Sequence of chain 1.B:
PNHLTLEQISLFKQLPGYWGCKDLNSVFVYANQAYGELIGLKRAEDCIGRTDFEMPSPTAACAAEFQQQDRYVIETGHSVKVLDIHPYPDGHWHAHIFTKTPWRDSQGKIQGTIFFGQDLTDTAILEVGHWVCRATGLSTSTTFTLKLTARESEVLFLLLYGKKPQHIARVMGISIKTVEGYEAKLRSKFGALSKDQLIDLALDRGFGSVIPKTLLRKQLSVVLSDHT

Binding-site contacts:
Ligand atom CAE contacts residue PHE100 of chain 1.B at 4.5 Å (hydrophobic).
Ligand atom CAF contacts residue LYS24 of chain 1.B at 4.3 Å.
Ligand atom NAD contacts residue TYR37 of chain 1.B at 2.9 Å (h-bond).
Ligand atom OAI contacts residue ASP72 of chain 1.B at 4.5 Å.
Ligand atom CAG contacts residue PHE100 of chain 1.B at 3.6 Å (hydrophobic).
Ligand atom NAA contacts residue PHE68 of chain 1.B at 3.4 Å.
Ligand atom CAF contacts residue LYS102 of chain 1.B at 3.7 Å.
Ligand atom CAH contacts residue LYS24 of chain 1.B at 3.6 Å.
Ligand atom CAE contacts residue TYR37 of chain 1.B at 3.4 Å (hydrophobic).
Ligand atom NAD contacts residue PHE100 of chain 1.B at 4.1 Å.
Ligand atom NAD contacts residue ASP54 of chain 1.B at 4.4 Å.
Ligand atom NAA contacts residue LYS102 of chain 1.B at 3.9 Å.
Ligand atom CAG contacts residue TYR37 of chain 1.B at 4.3 Å (hydrophobic).
Ligand atom CAE contacts residue ASP54 of chain 1.B at 3.9 Å.
Ligand atom OAI contacts residue LYS102 of chain 1.B at 2.6 Å (salt-bridge).
Ligand atom NAA contacts residue PHE100 of chain 1.B at 4.4 Å.
Ligand atom OAI contacts residue PHE68 of chain 1.B at 3.7 Å.
Ligand atom CAC contacts residue PHE68 of chain 1.B at 3.7 Å (hydrophobic).
Ligand atom CAG contacts residue THR61 of chain 1.B at 4.4 Å.
Ligand atom CAH contacts residue ASP54 of chain 1.B at 3.3 Å.
Ligand atom CAH contacts residue PHE117 of chain 1.B at 4.3 Å (hydrophobic).
Ligand atom CAB contacts residue ASP86 of chain 1.B at 3.7 Å.
Ligand atom CAB contacts residue PHE68 of chain 1.B at 3.3 Å (hydrophobic).
Ligand atom NAA contacts residue ASP86 of chain 1.B at 4.1 Å.
Ligand atom CAH contacts residue TYR37 of chain 1.B at 3.1 Å (hydrophobic).
Ligand atom OAI contacts residue ASP54 of chain 1.B at 4.4 Å.
Ligand atom CAG contacts residue TYR90 of chain 1.B at 3.4 Å (hydrophobic).
Ligand atom CAE contacts residue LYS24 of chain 1.B at 4.4 Å.
Ligand atom CAG contacts residue PHE68 of chain 1.B at 4.2 Å (hydrophobic).
Ligand atom CAF contacts residue PHE68 of chain 1.B at 3.7 Å (hydrophobic).
Ligand atom NAD contacts residue PHE68 of chain 1.B at 4.0 Å.
Ligand atom OAI contacts residue LYS24 of chain 1.B at 3.4 Å (salt-bridge).
Ligand atom CAC contacts residue PHE100 of chain 1.B at 3.8 Å (hydrophobic).
Ligand atom CAE contacts residue PHE68 of chain 1.B at 4.0 Å (hydrophobic).
Ligand atom CAH contacts residue PHE30 of chain 1.B at 3.7 Å (hydrophobic).
Ligand atom CAB contacts residue PHE100 of chain 1.B at 4.0 Å (hydrophobic).
Ligand atom CAC contacts residue TYR37 of chain 1.B at 4.0 Å (hydrophobic).

This small molecule binds to this protein.
Small molecule (SMILES): Cc1cnc(O)c(C)n1